Binding-site contacts:
Ligand atom C5 contacts residue ASN266 of chain 1.B at 3.7 Å.
Ligand atom N2 contacts residue ASN266 of chain 1.B at 2.9 Å (h-bond).
Ligand atom O5 contacts residue ASN266 of chain 1.B at 2.4 Å (h-bond).
Ligand atom C8 contacts residue GLU265 of chain 1.B at 3.2 Å.
Ligand atom C7 contacts residue GLU265 of chain 1.B at 3.3 Å.
Ligand atom O7 contacts residue GLU265 of chain 1.B at 4.4 Å.
Ligand atom C2 contacts residue GLU265 of chain 1.B at 3.3 Å.
Ligand atom C3 contacts residue ASN266 of chain 1.B at 3.8 Å.
Ligand atom C3 contacts residue GLU265 of chain 1.B at 4.1 Å.
Ligand atom C2 contacts residue ASN266 of chain 1.B at 2.5 Å.
Ligand atom C1 contacts residue GLU265 of chain 1.B at 3.2 Å.
Ligand atom C4 contacts residue ASN266 of chain 1.B at 4.2 Å.
Ligand atom C1 contacts residue ASN266 of chain 1.B at 1.4 Å.
Ligand atom O7 contacts residue ASN266 of chain 1.B at 4.5 Å.
Ligand atom N2 contacts residue GLU265 of chain 1.B at 2.4 Å (salt-bridge).
Ligand atom C7 contacts residue ASN266 of chain 1.B at 3.9 Å.

Sequence of chain 1.B:
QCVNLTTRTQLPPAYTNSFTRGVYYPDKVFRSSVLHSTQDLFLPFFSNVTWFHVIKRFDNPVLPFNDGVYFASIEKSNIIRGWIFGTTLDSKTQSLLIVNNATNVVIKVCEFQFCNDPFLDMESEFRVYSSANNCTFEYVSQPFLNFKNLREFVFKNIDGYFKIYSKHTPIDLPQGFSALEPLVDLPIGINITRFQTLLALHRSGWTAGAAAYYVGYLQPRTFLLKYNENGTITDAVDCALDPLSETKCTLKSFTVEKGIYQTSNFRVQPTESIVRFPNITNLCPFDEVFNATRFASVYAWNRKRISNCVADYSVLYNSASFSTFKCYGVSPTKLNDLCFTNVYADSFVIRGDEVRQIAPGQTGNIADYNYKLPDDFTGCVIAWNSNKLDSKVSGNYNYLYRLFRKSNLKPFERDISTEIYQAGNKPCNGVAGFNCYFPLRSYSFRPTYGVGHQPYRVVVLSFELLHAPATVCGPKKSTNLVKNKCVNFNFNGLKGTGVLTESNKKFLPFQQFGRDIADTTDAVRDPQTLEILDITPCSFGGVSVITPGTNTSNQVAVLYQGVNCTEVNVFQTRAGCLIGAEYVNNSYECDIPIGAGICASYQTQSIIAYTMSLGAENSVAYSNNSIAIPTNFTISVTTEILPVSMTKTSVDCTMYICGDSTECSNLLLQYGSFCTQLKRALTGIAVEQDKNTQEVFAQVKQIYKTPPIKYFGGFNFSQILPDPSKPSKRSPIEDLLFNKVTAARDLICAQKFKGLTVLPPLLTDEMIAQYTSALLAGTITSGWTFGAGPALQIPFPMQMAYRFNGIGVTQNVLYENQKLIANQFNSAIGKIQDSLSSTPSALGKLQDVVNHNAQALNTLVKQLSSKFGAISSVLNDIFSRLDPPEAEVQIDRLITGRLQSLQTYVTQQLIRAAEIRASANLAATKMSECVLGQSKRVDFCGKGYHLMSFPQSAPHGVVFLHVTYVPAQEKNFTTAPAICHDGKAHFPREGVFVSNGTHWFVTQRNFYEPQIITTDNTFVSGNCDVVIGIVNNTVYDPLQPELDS

The protein below binds the small molecule below.
Small molecule (SMILES): CC(=O)N[C@@H]1[C@@H](O)[C@H](O)[C@@H](CO)O[C@H]1O